Binding-site contacts:
Ligand atom P contacts residue SER32 of chain 1.A at 3.5 Å.
Ligand atom CB contacts residue GLU88 of chain 1.A at 3.2 Å.
Ligand atom OG contacts residue LYS33 of chain 1.A at 3.4 Å.
Ligand atom N contacts residue HIS51 of chain 1.A at 2.7 Å (h-bond).
Ligand atom CA contacts residue HIS51 of chain 1.A at 3.4 Å.
Ligand atom P contacts residue LYS33 of chain 1.A at 3.6 Å.
Ligand atom C contacts residue LYS87 of chain 1.A at 3.5 Å.
Ligand atom O3P contacts residue SER32 of chain 1.A at 2.5 Å (h-bond).
Ligand atom O2P contacts residue LYS33 of chain 1.A at 2.8 Å (salt-bridge).
Ligand atom CD2 contacts residue LYS53 of chain 1.A at 3.4 Å.
Ligand atom C contacts residue LYS89 of chain 1.A at 3.6 Å.
Ligand atom CG1 contacts residue GLU15 of chain 1.A at 3.6 Å.
Ligand atom CG1 contacts residue HIS51 of chain 1.A at 3.5 Å.
Ligand atom O2P contacts residue SER32 of chain 1.A at 3.6 Å.
Ligand atom C contacts residue HIS51 of chain 1.A at 3.6 Å.
Ligand atom O3P contacts residue THR40 of chain 1.A at 2.5 Å (h-bond).
Ligand atom CG2 contacts residue ARG30 of chain 1.A at 3.5 Å.
Ligand atom O contacts residue GLU88 of chain 1.A at 3.4 Å.
Ligand atom CE2 contacts residue THR40 of chain 1.A at 3.6 Å.
Ligand atom CG1 contacts residue LEU86 of chain 1.A at 3.5 Å (hydrophobic).
Ligand atom CG2 contacts residue ILE52 of chain 1.A at 3.5 Å (hydrophobic).
Ligand atom CB contacts residue LYS87 of chain 1.A at 3.5 Å.
Ligand atom CG1 contacts residue LYS87 of chain 1.A at 3.2 Å.
Ligand atom CB contacts residue HIS51 of chain 1.A at 3.5 Å.
Ligand atom N contacts residue GLU88 of chain 1.A at 3.6 Å (salt-bridge).
Ligand atom O contacts residue VAL12 of chain 1.A at 3.6 Å.
Ligand atom OH contacts residue ARG30 of chain 1.A at 3.2 Å (salt-bridge).
Ligand atom CB contacts residue HIS51 of chain 1.A at 3.6 Å.
Ligand atom O contacts residue LYS89 of chain 1.A at 2.8 Å (salt-bridge).
Ligand atom CE2 contacts residue LYS53 of chain 1.A at 3.4 Å.
Ligand atom O1P contacts residue LYS33 of chain 1.A at 3.5 Å (salt-bridge).
Ligand atom P contacts residue SER34 of chain 1.A at 3.6 Å.
Ligand atom O2P contacts residue ARG30 of chain 1.A at 2.9 Å (salt-bridge).
Ligand atom O contacts residue HIS51 of chain 1.A at 3.4 Å.
Ligand atom CA contacts residue LYS87 of chain 1.A at 3.2 Å.
Ligand atom N contacts residue LYS87 of chain 1.A at 2.9 Å (salt-bridge).
Ligand atom CD2 contacts residue HIS51 of chain 1.A at 3.5 Å.
Ligand atom NE2 contacts residue LYS89 of chain 1.A at 3.6 Å (salt-bridge).
Ligand atom O1P contacts residue SER34 of chain 1.A at 2.5 Å (h-bond).
Ligand atom CE2 contacts residue HIS51 of chain 1.A at 3.6 Å.

A small-molecule ligand and the protein it binds are described below.
Small molecule (SMILES): CC(C)C[C@H](NC(=O)[C@@H](NC(=O)[C@@H](N)CO)C(C)C)C(=O)N[C@@H](Cc1ccc(OP(=O)(O)O)cc1)C(=O)N[C@H](C(=O)N[C@@H](C)C(=O)N[C@H](C(=O)N[C@@H](CCC(N)=O)C(=O)N1CCC[C@H]1C=O)C(C)C)[C@@H](C)O

Sequence of chain 1.A:
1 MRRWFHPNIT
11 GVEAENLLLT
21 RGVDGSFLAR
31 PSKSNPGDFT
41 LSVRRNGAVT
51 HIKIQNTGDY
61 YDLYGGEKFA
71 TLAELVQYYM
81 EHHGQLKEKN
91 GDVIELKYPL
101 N